A small-molecule ligand and the protein it binds are described below.
Small molecule (SMILES): CC(=O)N[C@@H]1[C@@H](O)[C@H](O)[C@@H](CO)O[C@H]1O

Binding-site contacts:
Ligand atom O3 contacts residue VAL31 of chain 48.D at 3.6 Å.
Ligand atom O3 contacts residue NAG1 of chain 48.X at 2.6 Å (h-bond).
Ligand atom C6 contacts residue MET33 of chain 48.D at 3.5 Å (hydrophobic).
Ligand atom C5 contacts residue ASN69 of chain 48.D at 3.7 Å.
Ligand atom O1 contacts residue VAL31 of chain 48.D at 3.4 Å (h-bond).
Ligand atom O5 contacts residue MET33 of chain 48.D at 4.2 Å.
Ligand atom O1 contacts residue SER70 of chain 48.D at 4.2 Å.
Ligand atom C1 contacts residue VAL31 of chain 48.D at 4.3 Å (hydrophobic).
Ligand atom C7 contacts residue SER70 of chain 48.D at 4.4 Å.
Ligand atom C8 contacts residue ARG57 of chain 48.D at 4.2 Å.
Ligand atom O5 contacts residue ASN69 of chain 48.D at 2.8 Å (h-bond).
Ligand atom O7 contacts residue ASN69 of chain 48.D at 3.8 Å.
Ligand atom C5 contacts residue MET33 of chain 48.D at 3.7 Å (hydrophobic).
Ligand atom N2 contacts residue ASN69 of chain 48.D at 4.3 Å.
Ligand atom C8 contacts residue SER70 of chain 48.D at 3.7 Å.
Ligand atom O1 contacts residue ASN69 of chain 48.D at 2.1 Å (h-bond).
Ligand atom C2 contacts residue VAL31 of chain 48.D at 4.0 Å (hydrophobic).
Ligand atom C3 contacts residue NAG1 of chain 48.X at 3.7 Å.
Ligand atom C4 contacts residue VAL31 of chain 48.D at 3.8 Å (hydrophobic).
Ligand atom C3 contacts residue VAL31 of chain 48.D at 3.0 Å (hydrophobic).
Ligand atom C4 contacts residue NAG1 of chain 48.X at 3.2 Å.
Ligand atom C6 contacts residue ASN69 of chain 48.D at 4.4 Å.
Ligand atom C2 contacts residue ASN69 of chain 48.D at 4.2 Å.
Ligand atom O1 contacts residue MET33 of chain 48.D at 3.9 Å.
Ligand atom C6 contacts residue NAG1 of chain 48.X at 4.3 Å.
Ligand atom C5 contacts residue NAG1 of chain 48.X at 4.4 Å.
Ligand atom C1 contacts residue ASN69 of chain 48.D at 2.7 Å.
Ligand atom C6 contacts residue LEU24 of chain 48.D at 4.5 Å (hydrophobic).
Ligand atom N2 contacts residue VAL31 of chain 48.D at 4.0 Å.
Ligand atom C5 contacts residue VAL31 of chain 48.D at 4.2 Å (hydrophobic).
Ligand atom C8 contacts residue ASN69 of chain 48.D at 3.4 Å.
Ligand atom O6 contacts residue NAG1 of chain 48.X at 3.0 Å.
Ligand atom C7 contacts residue ASN69 of chain 48.D at 3.8 Å.
Ligand atom O4 contacts residue VAL31 of chain 48.D at 3.3 Å.
Ligand atom O4 contacts residue NAG1 of chain 48.X at 3.0 Å.

Sequence of chain 48.D:
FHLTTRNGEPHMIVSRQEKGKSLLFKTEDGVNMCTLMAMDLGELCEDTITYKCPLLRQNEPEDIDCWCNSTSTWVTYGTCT